Sequence of chain 1.A:
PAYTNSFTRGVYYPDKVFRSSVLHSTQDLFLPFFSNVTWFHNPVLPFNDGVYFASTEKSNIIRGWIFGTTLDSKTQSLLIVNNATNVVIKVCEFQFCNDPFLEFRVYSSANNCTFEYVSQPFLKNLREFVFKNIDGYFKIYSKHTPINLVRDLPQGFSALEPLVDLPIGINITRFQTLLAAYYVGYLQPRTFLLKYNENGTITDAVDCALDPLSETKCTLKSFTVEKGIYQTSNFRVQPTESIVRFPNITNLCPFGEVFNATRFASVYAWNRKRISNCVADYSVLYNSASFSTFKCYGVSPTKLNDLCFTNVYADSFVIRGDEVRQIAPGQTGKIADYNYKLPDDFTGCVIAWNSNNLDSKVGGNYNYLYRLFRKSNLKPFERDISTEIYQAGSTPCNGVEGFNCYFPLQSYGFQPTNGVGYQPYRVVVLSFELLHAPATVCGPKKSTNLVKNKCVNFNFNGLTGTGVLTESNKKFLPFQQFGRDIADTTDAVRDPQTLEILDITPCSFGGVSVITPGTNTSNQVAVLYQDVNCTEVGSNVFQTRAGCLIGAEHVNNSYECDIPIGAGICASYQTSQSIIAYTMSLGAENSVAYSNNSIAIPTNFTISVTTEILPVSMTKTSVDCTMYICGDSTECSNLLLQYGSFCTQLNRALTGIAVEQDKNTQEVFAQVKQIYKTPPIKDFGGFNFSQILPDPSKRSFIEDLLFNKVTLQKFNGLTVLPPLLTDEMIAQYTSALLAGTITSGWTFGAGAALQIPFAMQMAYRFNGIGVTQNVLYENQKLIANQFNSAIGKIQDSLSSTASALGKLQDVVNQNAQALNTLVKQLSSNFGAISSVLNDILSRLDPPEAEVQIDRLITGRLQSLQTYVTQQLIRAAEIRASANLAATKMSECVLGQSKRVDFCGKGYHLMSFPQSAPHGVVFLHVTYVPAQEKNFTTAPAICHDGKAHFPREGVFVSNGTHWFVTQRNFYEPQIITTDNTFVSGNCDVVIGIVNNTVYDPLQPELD

A small-molecule ligand and the protein it binds are described below.
Small molecule (SMILES): CC(=O)N[C@H]1[C@H](O[C@H]2[C@H](O)[C@@H](NC(C)=O)CO[C@@H]2CO)O[C@H](CO)[C@@H](O)[C@@H]1O

Binding-site contacts:
Ligand atom C8 contacts residue ASN717 of chain 1.A at 4.2 Å.
Ligand atom C6 contacts residue GLN926 of chain 1.A at 4.1 Å.
Ligand atom C8 contacts residue THR716 of chain 1.A at 3.8 Å.
Ligand atom C1 contacts residue ASN717 of chain 1.A at 1.4 Å.
Ligand atom N2 contacts residue ASN717 of chain 1.A at 2.9 Å (h-bond).
Ligand atom C5 contacts residue ASN717 of chain 1.A at 3.7 Å.
Ligand atom C4 contacts residue ASN717 of chain 1.A at 4.2 Å.
Ligand atom O7 contacts residue ASN717 of chain 1.A at 2.9 Å (h-bond).
Ligand atom O7 contacts residue GLN1071 of chain 1.A at 3.4 Å (h-bond).
Ligand atom O4 contacts residue LEU922 of chain 1.A at 3.5 Å.
Ligand atom C7 contacts residue THR716 of chain 1.A at 4.3 Å.
Ligand atom C2 contacts residue LEU922 of chain 1.A at 4.4 Å (hydrophobic).
Ligand atom C7 contacts residue LEU922 of chain 1.A at 4.0 Å (hydrophobic).
Ligand atom C3 contacts residue ASN717 of chain 1.A at 3.8 Å.
Ligand atom O7 contacts residue THR716 of chain 1.A at 4.2 Å.
Ligand atom C5 contacts residue GLN926 of chain 1.A at 4.0 Å.
Ligand atom C3 contacts residue LEU922 of chain 1.A at 4.5 Å (hydrophobic).
Ligand atom O6 contacts residue GLN926 of chain 1.A at 3.5 Å (h-bond).
Ligand atom O6 contacts residue THR719 of chain 1.A at 4.4 Å.
Ligand atom C4 contacts residue LEU922 of chain 1.A at 4.4 Å (hydrophobic).
Ligand atom C2 contacts residue ASN717 of chain 1.A at 2.5 Å.
Ligand atom O5 contacts residue ASN717 of chain 1.A at 2.4 Å (h-bond).
Ligand atom O5 contacts residue GLN926 of chain 1.A at 4.3 Å.
Ligand atom O7 contacts residue LEU922 of chain 1.A at 3.2 Å.
Ligand atom C7 contacts residue ASN717 of chain 1.A at 3.1 Å.